The protein below binds the small molecule below.
Small molecule (SMILES): CC(C)C[C@@H]1NC(=O)[C@H](Cc2ccc(O)cc2)NC(=O)[C@H](C)NC[C@H](CO)NC(=O)[C@H](Cc2ccc(O)cc2)NC(=O)[C@H](C)NC(=O)[C@@H]2CCCN2C(=O)[C@@H](N)CSSC[C@@H](C=O)NC(=O)[C@H](CC(=O)O)NC1=O

Sequence of chain 1.B:
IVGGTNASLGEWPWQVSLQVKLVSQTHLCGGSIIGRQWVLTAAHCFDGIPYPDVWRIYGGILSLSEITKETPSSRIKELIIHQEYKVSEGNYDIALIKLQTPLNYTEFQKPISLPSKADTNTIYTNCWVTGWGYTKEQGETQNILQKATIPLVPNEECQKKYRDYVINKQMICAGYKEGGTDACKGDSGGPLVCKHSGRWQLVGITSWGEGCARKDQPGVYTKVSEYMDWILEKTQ

Binding-site contacts:
Ligand atom OD2 contacts residue LEU22 of chain 2.A at 3.4 Å (h-bond).
Ligand atom CD1 contacts residue LYS185 of chain 1.B at 3.8 Å.
Ligand atom O contacts residue LYS185 of chain 1.B at 2.9 Å (salt-bridge).
Ligand atom CA contacts residue LEU22 of chain 2.A at 3.4 Å (hydrophobic).
Ligand atom CD2 contacts residue HIS27 of chain 1.B at 3.1 Å.
Ligand atom CB contacts residue SER188 of chain 1.B at 3.4 Å.
Ligand atom O contacts residue TRP208 of chain 1.B at 3.5 Å.
Ligand atom O contacts residue TYR134 of chain 1.B at 3.7 Å.
Ligand atom O contacts residue GLY209 of chain 1.B at 2.8 Å (h-bond).
Ligand atom C contacts residue SER188 of chain 1.B at 3.3 Å.
Ligand atom CB contacts residue MRZ1 of chain 1.F at 1.5 Å.
Ligand atom CB contacts residue LEU22 of chain 2.A at 3.1 Å (hydrophobic).
Ligand atom N contacts residue SER188 of chain 1.B at 3.8 Å.
Ligand atom CD2 contacts residue VAL23 of chain 2.A at 3.6 Å (hydrophobic).
Ligand atom OH contacts residue GLU89 of chain 1.B at 3.7 Å.
Ligand atom OD2 contacts residue ARG56 of chain 2.A at 3.4 Å (salt-bridge).
Ligand atom CD1 contacts residue GLY186 of chain 1.B at 3.8 Å.
Ligand atom O contacts residue GLY186 of chain 1.B at 3.6 Å.
Ligand atom O contacts residue LYS185 of chain 1.B at 3.1 Å.
Ligand atom C contacts residue MRZ1 of chain 1.F at 3.7 Å.
Ligand atom OD1 contacts residue LYS21 of chain 2.A at 3.1 Å.
Ligand atom CA contacts residue GLY209 of chain 1.B at 3.2 Å.
Ligand atom CG contacts residue VAL23 of chain 2.A at 3.5 Å (hydrophobic).
Ligand atom CD2 contacts residue THR141 of chain 1.B at 3.4 Å.
Ligand atom C contacts residue GLY209 of chain 1.B at 3.3 Å.
Ligand atom CB contacts residue LEU28 of chain 1.B at 3.8 Å (hydrophobic).
Ligand atom OH contacts residue LEU28 of chain 1.B at 3.3 Å.
Ligand atom OH contacts residue SER88 of chain 1.B at 3.5 Å.
Ligand atom CD1 contacts residue TYR134 of chain 1.B at 3.6 Å (hydrophobic).
Ligand atom CB contacts residue TRP208 of chain 1.B at 3.8 Å (hydrophobic).
Ligand atom CE1 contacts residue CYS45 of chain 1.B at 3.7 Å (hydrophobic).
Ligand atom C contacts residue LYS185 of chain 1.B at 3.1 Å.
Ligand atom CA contacts residue MRZ1 of chain 1.F at 2.5 Å.
Ligand atom O contacts residue SER188 of chain 1.B at 2.9 Å (h-bond).
Ligand atom CG contacts residue LEU22 of chain 2.A at 2.7 Å (hydrophobic).
Ligand atom OD1 contacts residue LEU22 of chain 2.A at 2.6 Å (h-bond).
Ligand atom C contacts residue LYS185 of chain 1.B at 3.6 Å.
Ligand atom CD1 contacts residue THR141 of chain 1.B at 3.5 Å.
Ligand atom O contacts residue MRZ1 of chain 1.F at 3.7 Å.
Ligand atom N contacts residue MRZ1 of chain 1.F at 3.0 Å.

Sequence of chain 2.A:
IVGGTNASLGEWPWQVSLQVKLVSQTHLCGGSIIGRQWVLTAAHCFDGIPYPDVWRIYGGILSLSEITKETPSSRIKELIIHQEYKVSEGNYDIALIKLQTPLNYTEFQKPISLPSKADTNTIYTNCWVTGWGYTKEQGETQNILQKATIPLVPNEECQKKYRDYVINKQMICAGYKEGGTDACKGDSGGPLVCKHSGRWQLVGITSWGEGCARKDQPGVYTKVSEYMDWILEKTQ